Sequence of chain 1.B:
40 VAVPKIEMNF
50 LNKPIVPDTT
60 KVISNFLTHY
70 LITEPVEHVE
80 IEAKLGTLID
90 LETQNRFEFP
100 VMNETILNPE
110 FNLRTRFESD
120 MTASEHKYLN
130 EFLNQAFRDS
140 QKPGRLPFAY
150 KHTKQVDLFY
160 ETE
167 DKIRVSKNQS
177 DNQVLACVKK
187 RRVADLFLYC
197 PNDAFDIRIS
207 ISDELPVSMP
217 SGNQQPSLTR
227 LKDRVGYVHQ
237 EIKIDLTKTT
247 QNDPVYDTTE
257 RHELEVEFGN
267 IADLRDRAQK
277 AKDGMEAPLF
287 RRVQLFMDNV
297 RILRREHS

A protein and the small-molecule ligand that binds it are described below.
Small molecule (SMILES): C[C@H](N)C(=O)N[C@H](C(=O)N1CCC[C@H]1C(=O)N[C@@H](C)C(=O)N[C@@H](CC1=CN=C2C=CC=CC12)C(=O)N[C@H](C=O)CC(N)=O)[C@@H](C)O

Binding-site contacts:
Ligand atom O contacts residue GLU109 of chain 1.A at 4.1 Å.
Ligand atom CH2 contacts residue VAL61 of chain 1.A at 4.3 Å (hydrophobic).
Ligand atom CA contacts residue GLU109 of chain 1.A at 3.8 Å.
Ligand atom ND2 contacts residue MET101 of chain 1.B at 3.6 Å.
Ligand atom CZ2 contacts residue LEU192 of chain 1.A at 4.1 Å (hydrophobic).
Ligand atom CG contacts residue MET101 of chain 1.B at 3.5 Å (hydrophobic).
Ligand atom O contacts residue ASN64 of chain 1.A at 3.3 Å.
Ligand atom CB contacts residue MET101 of chain 1.B at 3.7 Å (hydrophobic).
Ligand atom OD1 contacts residue ASN64 of chain 1.A at 3.4 Å (h-bond).
Ligand atom CZ3 contacts residue PHE65 of chain 1.A at 3.8 Å (hydrophobic).
Ligand atom C contacts residue GLU109 of chain 1.A at 3.8 Å.
Ligand atom CE3 contacts residue VAL61 of chain 1.A at 4.1 Å (hydrophobic).
Ligand atom CZ3 contacts residue MET101 of chain 1.B at 3.7 Å (hydrophobic).
Ligand atom CZ2 contacts residue PHE65 of chain 1.A at 3.5 Å (hydrophobic).
Ligand atom CD contacts residue MET101 of chain 1.B at 4.2 Å (hydrophobic).
Ligand atom CE2 contacts residue PHE65 of chain 1.A at 3.5 Å (hydrophobic).
Ligand atom CE3 contacts residue PHE65 of chain 1.A at 3.7 Å (hydrophobic).
Ligand atom CB contacts residue GLU109 of chain 1.A at 4.2 Å.
Ligand atom C contacts residue ASN107 of chain 1.A at 4.0 Å.
Ligand atom CH2 contacts residue MET101 of chain 1.B at 3.5 Å (hydrophobic).
Ligand atom CH2 contacts residue PHE65 of chain 1.A at 4.0 Å (hydrophobic).
Ligand atom CD contacts residue ASN107 of chain 1.A at 3.5 Å.
Ligand atom O contacts residue PHE110 of chain 1.A at 4.1 Å.
Ligand atom CD contacts residue GLU109 of chain 1.A at 3.8 Å.
Ligand atom CB contacts residue ASN64 of chain 1.A at 4.0 Å.
Ligand atom CG contacts residue HIS68 of chain 1.A at 4.2 Å.
Ligand atom CZ3 contacts residue VAL61 of chain 1.A at 3.7 Å (hydrophobic).
Ligand atom CE3 contacts residue ASN64 of chain 1.A at 4.2 Å.
Ligand atom NE1 contacts residue PHE65 of chain 1.A at 3.8 Å.
Ligand atom CH2 contacts residue LEU192 of chain 1.A at 4.0 Å (hydrophobic).
Ligand atom CB contacts residue GLU109 of chain 1.A at 4.0 Å.
Ligand atom O contacts residue ASN107 of chain 1.A at 3.0 Å (h-bond).
Ligand atom OD1 contacts residue MET101 of chain 1.B at 4.0 Å.
Ligand atom CB contacts residue HIS68 of chain 1.A at 3.5 Å.
Ligand atom CD1 contacts residue HIS68 of chain 1.A at 4.2 Å.
Ligand atom OD1 contacts residue VAL61 of chain 1.A at 3.9 Å.
Ligand atom N contacts residue GLU109 of chain 1.A at 3.5 Å.
Ligand atom CG contacts residue MET101 of chain 1.B at 3.8 Å (hydrophobic).
Ligand atom CD2 contacts residue PHE65 of chain 1.A at 3.9 Å (hydrophobic).
Ligand atom ND2 contacts residue ASN198 of chain 1.B at 3.5 Å (h-bond).

Sequence of chain 1.A:
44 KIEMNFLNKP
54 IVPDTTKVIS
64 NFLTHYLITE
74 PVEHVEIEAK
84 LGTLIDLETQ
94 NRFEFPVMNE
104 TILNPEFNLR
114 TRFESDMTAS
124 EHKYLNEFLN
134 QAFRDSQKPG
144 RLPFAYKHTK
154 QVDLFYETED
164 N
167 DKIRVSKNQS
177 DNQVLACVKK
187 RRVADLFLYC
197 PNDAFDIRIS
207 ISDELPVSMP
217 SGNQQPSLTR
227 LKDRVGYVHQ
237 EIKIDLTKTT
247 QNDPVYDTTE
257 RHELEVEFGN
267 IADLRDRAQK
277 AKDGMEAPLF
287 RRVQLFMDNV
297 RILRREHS